Sequence of chain 1.C:
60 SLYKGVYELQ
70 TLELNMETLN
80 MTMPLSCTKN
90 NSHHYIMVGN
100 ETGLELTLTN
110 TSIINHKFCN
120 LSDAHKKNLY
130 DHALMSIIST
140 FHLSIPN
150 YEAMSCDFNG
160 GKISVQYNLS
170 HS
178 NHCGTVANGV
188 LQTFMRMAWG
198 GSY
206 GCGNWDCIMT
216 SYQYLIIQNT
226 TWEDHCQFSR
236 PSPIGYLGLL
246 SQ

A protein and the small-molecule ligand that binds it are described below.
Small molecule (SMILES): CC(=O)N[C@H]1[C@H](O[C@H]2[C@H](O)[C@@H](NC(C)=O)CO[C@@H]2CO)O[C@H](CO)[C@@H](O)[C@@H]1O

Binding-site contacts:
Ligand atom C1 contacts residue ASN224 of chain 1.C at 1.4 Å.
Ligand atom O7 contacts residue ASN224 of chain 1.C at 4.0 Å.
Ligand atom C3 contacts residue ASN224 of chain 1.C at 3.8 Å.
Ligand atom C5 contacts residue GLY160 of chain 1.C at 3.7 Å.
Ligand atom C3 contacts residue LYS161 of chain 1.C at 4.0 Å.
Ligand atom O7 contacts residue GLY160 of chain 1.C at 3.0 Å (h-bond).
Ligand atom C6 contacts residue LYS161 of chain 1.C at 3.9 Å.
Ligand atom N2 contacts residue ASN224 of chain 1.C at 3.0 Å (h-bond).
Ligand atom C7 contacts residue LYS161 of chain 1.C at 4.3 Å.
Ligand atom C5 contacts residue ASN224 of chain 1.C at 3.6 Å.
Ligand atom C6 contacts residue GLY160 of chain 1.C at 3.6 Å.
Ligand atom O7 contacts residue GLY159 of chain 1.C at 4.1 Å.
Ligand atom C8 contacts residue GLY160 of chain 1.C at 3.4 Å.
Ligand atom O7 contacts residue THR226 of chain 1.C at 3.4 Å (h-bond).
Ligand atom O4 contacts residue LYS161 of chain 1.C at 4.0 Å.
Ligand atom C5 contacts residue LYS161 of chain 1.C at 3.5 Å.
Ligand atom C8 contacts residue THR225 of chain 1.C at 3.5 Å.
Ligand atom C7 contacts residue GLY160 of chain 1.C at 3.6 Å.
Ligand atom O5 contacts residue ASN224 of chain 1.C at 2.4 Å (h-bond).
Ligand atom O7 contacts residue LYS161 of chain 1.C at 3.2 Å (salt-bridge).
Ligand atom C7 contacts residue ASN224 of chain 1.C at 3.7 Å.
Ligand atom O5 contacts residue LYS161 of chain 1.C at 4.4 Å.
Ligand atom C4 contacts residue LYS161 of chain 1.C at 4.3 Å.
Ligand atom C2 contacts residue ASN224 of chain 1.C at 2.7 Å.
Ligand atom C4 contacts residue ASN224 of chain 1.C at 4.3 Å.
Ligand atom O6 contacts residue GLY160 of chain 1.C at 3.4 Å.
Ligand atom N2 contacts residue THR225 of chain 1.C at 4.1 Å.
Ligand atom O5 contacts residue GLY160 of chain 1.C at 4.2 Å.
Ligand atom C8 contacts residue ASN224 of chain 1.C at 3.5 Å.
Ligand atom C8 contacts residue THR226 of chain 1.C at 4.5 Å.
Ligand atom C7 contacts residue THR225 of chain 1.C at 3.5 Å.
Ligand atom O7 contacts residue THR225 of chain 1.C at 3.4 Å.
Ligand atom O6 contacts residue LYS161 of chain 1.C at 4.0 Å.
Ligand atom C1 contacts residue LYS161 of chain 1.C at 4.4 Å.
Ligand atom C1 contacts residue THR225 of chain 1.C at 4.4 Å.
Ligand atom C7 contacts residue THR226 of chain 1.C at 4.1 Å.